This protein binds this small molecule.
Small molecule (SMILES): CCOC(=O)CCCCOc1ccc(OC)cc1Cc1cnc2nc(N)nc(N)c2c1C

Binding-site contacts:
Ligand atom C3' contacts residue SER59 of chain 1.A at 3.6 Å.
Ligand atom N2' contacts residue VAL8 of chain 1.A at 3.1 Å.
Ligand atom N4' contacts residue VAL115 of chain 1.A at 3.1 Å (h-bond).
Ligand atom C2' contacts residue GLU30 of chain 1.A at 3.6 Å.
Ligand atom N4' contacts residue NDP1 of chain 1.C at 3.7 Å.
Ligand atom N8' contacts residue GLU30 of chain 1.A at 3.6 Å.
Ligand atom C51 contacts residue NDP1 of chain 1.C at 3.6 Å.
Ligand atom O5' contacts residue SER59 of chain 1.A at 3.6 Å.
Ligand atom N3' contacts residue ILE7 of chain 1.A at 3.7 Å.
Ligand atom C4'A contacts residue SER59 of chain 1.A at 3.3 Å.
Ligand atom C2 contacts residue ASN64 of chain 1.A at 2.8 Å.
Ligand atom N4' contacts residue ILE7 of chain 1.A at 3.1 Å (h-bond).
Ligand atom C5A contacts residue SER59 of chain 1.A at 3.5 Å.
Ligand atom C4A contacts residue PHE34 of chain 1.A at 3.5 Å (hydrophobic).
Ligand atom N2' contacts residue ALA9 of chain 1.A at 3.3 Å (h-bond).
Ligand atom C45 contacts residue ASN64 of chain 1.A at 3.3 Å.
Ligand atom N3' contacts residue VAL8 of chain 1.A at 3.4 Å.
Ligand atom C7' contacts residue PHE31 of chain 1.A at 3.4 Å (hydrophobic).
Ligand atom N2' contacts residue THR136 of chain 1.A at 3.6 Å.
Ligand atom C5A contacts residue NDP1 of chain 1.C at 1.5 Å.
Ligand atom C2' contacts residue VAL8 of chain 1.A at 3.6 Å (hydrophobic).
Ligand atom C1 contacts residue ASN64 of chain 1.A at 3.3 Å.
Ligand atom C3 contacts residue ASN64 of chain 1.A at 3.1 Å.
Ligand atom N3' contacts residue PHE34 of chain 1.A at 3.5 Å.
Ligand atom O46 contacts residue ASN64 of chain 1.A at 2.9 Å (h-bond).
Ligand atom C8A contacts residue GLU30 of chain 1.A at 3.7 Å.
Ligand atom C4A contacts residue NDP1 of chain 1.C at 3.7 Å.
Ligand atom C44 contacts residue ASN64 of chain 1.A at 3.6 Å.
Ligand atom C4' contacts residue PHE34 of chain 1.A at 3.2 Å (hydrophobic).
Ligand atom N4' contacts residue PHE34 of chain 1.A at 3.3 Å.
Ligand atom C51 contacts residue VAL115 of chain 1.A at 3.5 Å (hydrophobic).
Ligand atom C3 contacts residue PRO61 of chain 1.A at 3.7 Å (hydrophobic).
Ligand atom C4' contacts residue NDP1 of chain 1.C at 3.3 Å.
Ligand atom N3' contacts residue NDP1 of chain 1.C at 3.4 Å (h-bond).
Ligand atom N2' contacts residue GLU30 of chain 1.A at 2.8 Å (salt-bridge).
Ligand atom C2' contacts residue ALA9 of chain 1.A at 3.6 Å (hydrophobic).
Ligand atom C21 contacts residue PRO61 of chain 1.A at 3.2 Å (hydrophobic).
Ligand atom O5' contacts residue NDP1 of chain 1.C at 2.9 Å.
Ligand atom N1' contacts residue GLU30 of chain 1.A at 2.8 Å (salt-bridge).
Ligand atom C5A contacts residue ASP21 of chain 1.A at 3.6 Å.

Sequence of chain 1.A:
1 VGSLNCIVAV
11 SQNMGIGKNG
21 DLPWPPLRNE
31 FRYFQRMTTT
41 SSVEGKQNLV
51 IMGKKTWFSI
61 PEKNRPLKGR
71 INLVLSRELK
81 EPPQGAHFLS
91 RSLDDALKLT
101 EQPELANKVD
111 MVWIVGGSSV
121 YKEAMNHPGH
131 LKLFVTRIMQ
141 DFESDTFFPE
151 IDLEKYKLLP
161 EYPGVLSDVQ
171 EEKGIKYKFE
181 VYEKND